Sequence of chain 1.F:
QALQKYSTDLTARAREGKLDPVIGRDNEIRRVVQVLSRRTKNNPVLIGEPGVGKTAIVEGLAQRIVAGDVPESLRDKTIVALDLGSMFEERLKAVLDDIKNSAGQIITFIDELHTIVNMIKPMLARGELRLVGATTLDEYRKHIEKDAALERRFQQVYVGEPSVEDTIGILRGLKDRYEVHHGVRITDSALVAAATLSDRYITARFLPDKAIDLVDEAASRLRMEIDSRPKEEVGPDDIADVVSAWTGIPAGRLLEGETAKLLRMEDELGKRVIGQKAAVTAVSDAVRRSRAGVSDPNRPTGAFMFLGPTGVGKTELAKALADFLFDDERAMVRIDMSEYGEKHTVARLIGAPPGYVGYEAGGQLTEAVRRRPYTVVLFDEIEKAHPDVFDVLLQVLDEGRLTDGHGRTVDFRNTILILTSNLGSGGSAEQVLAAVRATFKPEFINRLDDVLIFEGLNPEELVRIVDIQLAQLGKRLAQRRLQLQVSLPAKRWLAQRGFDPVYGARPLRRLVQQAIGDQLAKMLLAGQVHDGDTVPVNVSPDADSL

A small-molecule ligand and the protein it binds are described below.
Small molecule (SMILES): Nc1ncnc2c1ncn2[C@@H]1O[C@H](COP(=O)(O)OP(=O)(O)OP(O)(O)=S)[C@@H](O)[C@H]1O

Sequence of chain 1.E:
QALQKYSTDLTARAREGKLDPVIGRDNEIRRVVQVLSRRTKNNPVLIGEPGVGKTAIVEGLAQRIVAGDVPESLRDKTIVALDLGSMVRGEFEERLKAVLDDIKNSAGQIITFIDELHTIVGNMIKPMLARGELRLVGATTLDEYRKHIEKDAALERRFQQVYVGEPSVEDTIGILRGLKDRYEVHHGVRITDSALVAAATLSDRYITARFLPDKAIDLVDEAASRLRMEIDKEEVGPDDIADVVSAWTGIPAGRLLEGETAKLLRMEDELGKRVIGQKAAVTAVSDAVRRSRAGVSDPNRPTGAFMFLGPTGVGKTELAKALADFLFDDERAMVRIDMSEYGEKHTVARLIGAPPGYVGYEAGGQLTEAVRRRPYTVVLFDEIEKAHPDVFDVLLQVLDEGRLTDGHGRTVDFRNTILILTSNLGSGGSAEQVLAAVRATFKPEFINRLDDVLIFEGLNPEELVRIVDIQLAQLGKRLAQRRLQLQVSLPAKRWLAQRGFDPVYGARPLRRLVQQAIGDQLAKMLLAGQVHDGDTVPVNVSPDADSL

Binding-site contacts:
Ligand atom PB contacts residue THR213 of chain 1.E at 3.7 Å.
Ligand atom O2G contacts residue GLY209 of chain 1.E at 2.4 Å.
Ligand atom C6 contacts residue ILE181 of chain 1.E at 3.6 Å (hydrophobic).
Ligand atom O3A contacts residue VAL210 of chain 1.E at 3.3 Å (h-bond).
Ligand atom N6 contacts residue ILE181 of chain 1.E at 3.1 Å (h-bond).
Ligand atom O1B contacts residue VAL210 of chain 1.E at 3.1 Å.
Ligand atom PA contacts residue THR213 of chain 1.E at 3.2 Å.
Ligand atom O2A contacts residue ALA214 of chain 1.E at 3.4 Å (h-bond).
Ligand atom O2' contacts residue ASP178 of chain 1.E at 2.3 Å (salt-bridge).
Ligand atom PG contacts residue GLY209 of chain 1.E at 2.1 Å.
Ligand atom S1G contacts residue GLY209 of chain 1.E at 1.3 Å (h-bond).
Ligand atom O1A contacts residue ARG332 of chain 1.F at 2.5 Å (salt-bridge).
Ligand atom O3G contacts residue GLY209 of chain 1.E at 3.4 Å (h-bond).
Ligand atom O2A contacts residue THR213 of chain 1.E at 2.2 Å (h-bond).
Ligand atom O2B contacts residue THR213 of chain 1.E at 2.9 Å (h-bond).
Ligand atom C2 contacts residue PRO179 of chain 1.E at 3.0 Å (hydrophobic).
Ligand atom O2B contacts residue LYS212 of chain 1.E at 3.2 Å.
Ligand atom N1 contacts residue ILE181 of chain 1.E at 3.3 Å (h-bond).
Ligand atom O1A contacts residue THR213 of chain 1.E at 3.4 Å (h-bond).
Ligand atom O1B contacts residue THR213 of chain 1.E at 3.6 Å (h-bond).
Ligand atom O3B contacts residue PRO208 of chain 1.E at 3.6 Å.
Ligand atom O3A contacts residue GLY211 of chain 1.E at 3.0 Å (h-bond).
Ligand atom C2 contacts residue VAL180 of chain 1.E at 2.9 Å (hydrophobic).
Ligand atom O3B contacts residue LYS212 of chain 1.E at 3.3 Å.
Ligand atom PB contacts residue VAL210 of chain 1.E at 3.4 Å.
Ligand atom C6 contacts residue VAL180 of chain 1.E at 3.0 Å (hydrophobic).
Ligand atom O1B contacts residue LYS212 of chain 1.E at 1.5 Å (salt-bridge).
Ligand atom C2' contacts residue ASP178 of chain 1.E at 3.4 Å.
Ligand atom N6 contacts residue VAL180 of chain 1.E at 3.3 Å (h-bond).
Ligand atom O3B contacts residue GLY209 of chain 1.E at 2.7 Å (h-bond).
Ligand atom O3B contacts residue VAL210 of chain 1.E at 2.9 Å (h-bond).
Ligand atom O3A contacts residue GLY209 of chain 1.E at 3.2 Å.
Ligand atom PB contacts residue GLY211 of chain 1.E at 3.0 Å.
Ligand atom O3G contacts residue LYS212 of chain 1.E at 3.7 Å.
Ligand atom N1 contacts residue VAL180 of chain 1.E at 2.7 Å.
Ligand atom PG contacts residue PRO208 of chain 1.E at 3.1 Å.
Ligand atom S1G contacts residue PRO208 of chain 1.E at 1.5 Å.
Ligand atom O1B contacts residue GLY211 of chain 1.E at 1.9 Å (h-bond).
Ligand atom PB contacts residue LYS212 of chain 1.E at 2.7 Å.
Ligand atom O5' contacts residue ASP389 of chain 1.E at 3.7 Å.